Binding-site contacts:
Ligand atom O12 contacts residue SER102 of chain 1.A at 2.8 Å (h-bond).
Ligand atom C6P contacts residue VAL158 of chain 1.A at 3.9 Å (hydrophobic).
Ligand atom O4 contacts residue PRO192 of chain 1.A at 3.1 Å.
Ligand atom C5 contacts residue PRO128 of chain 1.A at 3.9 Å (hydrophobic).
Ligand atom C7P contacts residue VAL158 of chain 1.A at 4.0 Å (hydrophobic).
Ligand atom C12 contacts residue SER102 of chain 1.A at 2.6 Å.
Ligand atom O12 contacts residue SER103 of chain 1.A at 3.3 Å (h-bond).
Ligand atom C2 contacts residue TRP183 of chain 1.A at 3.4 Å (hydrophobic).
Ligand atom C1 contacts residue SER102 of chain 1.A at 3.1 Å.
Ligand atom C1P contacts residue SER102 of chain 1.A at 3.4 Å.
Ligand atom C8P contacts residue ALA242 of chain 1.A at 3.8 Å (hydrophobic).
Ligand atom C11 contacts residue LEU33 of chain 1.A at 3.8 Å (hydrophobic).
Ligand atom O6P contacts residue VAL158 of chain 1.A at 3.6 Å.
Ligand atom O6P contacts residue ALA242 of chain 1.A at 3.8 Å.
Ligand atom C8P contacts residue MET154 of chain 1.A at 3.8 Å (hydrophobic).
Ligand atom C3 contacts residue ILE191 of chain 1.A at 3.8 Å (hydrophobic).
Ligand atom C8P contacts residue PHE243 of chain 1.A at 3.7 Å (hydrophobic).
Ligand atom O4 contacts residue PRO188 of chain 1.A at 3.3 Å.
Ligand atom C2 contacts residue SER102 of chain 1.A at 3.9 Å.
Ligand atom O12 contacts residue TRP183 of chain 1.A at 3.9 Å.
Ligand atom O2 contacts residue TRP183 of chain 1.A at 2.9 Å (h-bond).
Ligand atom C1 contacts residue TRP183 of chain 1.A at 3.7 Å (hydrophobic).
Ligand atom C8P contacts residue VAL158 of chain 1.A at 3.8 Å (hydrophobic).
Ligand atom C9P contacts residue ALA242 of chain 1.A at 3.8 Å (hydrophobic).
Ligand atom C9P contacts residue SER102 of chain 1.A at 4.0 Å.
Ligand atom C11 contacts residue ASP31 of chain 1.A at 3.7 Å.
Ligand atom C5 contacts residue GOL1 of chain 1.D at 3.7 Å.
Ligand atom O12 contacts residue GLY32 of chain 1.A at 3.0 Å (h-bond).
Ligand atom C6 contacts residue SER102 of chain 1.A at 3.4 Å.
Ligand atom O10 contacts residue SER102 of chain 1.A at 2.9 Å (h-bond).
Ligand atom C2P contacts residue GOL1 of chain 1.D at 3.5 Å.
Ligand atom C3 contacts residue TRP183 of chain 1.A at 3.8 Å (hydrophobic).
Ligand atom C3P contacts residue GOL1 of chain 1.D at 4.0 Å.
Ligand atom C11 contacts residue GLY32 of chain 1.A at 3.9 Å.
Ligand atom O2 contacts residue TYR187 of chain 1.A at 3.5 Å.
Ligand atom C10 contacts residue SER102 of chain 1.A at 3.4 Å.
Ligand atom C7P contacts residue MET154 of chain 1.A at 3.9 Å (hydrophobic).
Ligand atom O2 contacts residue SER103 of chain 1.A at 3.2 Å (h-bond).
Ligand atom O4 contacts residue GOL1 of chain 1.D at 4.0 Å.
Ligand atom O2 contacts residue GLY32 of chain 1.A at 3.8 Å.

Sequence of chain 1.A:
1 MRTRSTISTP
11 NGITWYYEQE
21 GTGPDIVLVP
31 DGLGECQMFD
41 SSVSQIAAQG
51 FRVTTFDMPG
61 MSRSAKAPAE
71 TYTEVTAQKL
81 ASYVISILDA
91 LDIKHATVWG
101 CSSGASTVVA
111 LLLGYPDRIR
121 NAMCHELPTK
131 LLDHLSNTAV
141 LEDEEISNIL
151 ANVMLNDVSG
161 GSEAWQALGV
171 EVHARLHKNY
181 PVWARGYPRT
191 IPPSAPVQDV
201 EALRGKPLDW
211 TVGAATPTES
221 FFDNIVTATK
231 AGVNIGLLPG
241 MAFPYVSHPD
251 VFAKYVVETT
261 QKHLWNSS

The protein below binds the small molecule below.
Small molecule (SMILES): C[C@H]1CCCC(=O)CCC/C=C/c2cc(O)cc(O)c2C(=O)O1